The protein below binds the small molecule below.
Small molecule (SMILES): O=S(=O)(NCCNCc1ccccc1B(O)O)c1cccc2cnccc12

Sequence of chain 1.A:
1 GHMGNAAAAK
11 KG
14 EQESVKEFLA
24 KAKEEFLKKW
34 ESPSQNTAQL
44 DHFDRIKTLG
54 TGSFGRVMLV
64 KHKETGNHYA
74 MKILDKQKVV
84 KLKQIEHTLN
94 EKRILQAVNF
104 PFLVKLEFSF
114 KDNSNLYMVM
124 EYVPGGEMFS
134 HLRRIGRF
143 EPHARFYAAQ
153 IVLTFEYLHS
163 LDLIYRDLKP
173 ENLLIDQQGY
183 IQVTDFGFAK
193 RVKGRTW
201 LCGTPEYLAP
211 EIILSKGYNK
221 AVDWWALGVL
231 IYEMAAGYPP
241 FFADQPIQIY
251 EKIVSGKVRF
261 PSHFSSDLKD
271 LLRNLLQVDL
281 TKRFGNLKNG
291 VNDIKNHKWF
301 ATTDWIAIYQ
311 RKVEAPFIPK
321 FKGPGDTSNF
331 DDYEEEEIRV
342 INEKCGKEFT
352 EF

Binding-site contacts:
Ligand atom N2 contacts residue GLU130 of chain 1.A at 2.9 Å (salt-bridge).
Ligand atom C16 contacts residue GLU173 of chain 1.A at 3.8 Å.
Ligand atom O contacts residue GLY53 of chain 1.A at 3.6 Å.
Ligand atom C15 contacts residue ARG15 of chain 1.B at 3.8 Å.
Ligand atom N contacts residue VAL126 of chain 1.A at 2.9 Å (h-bond).
Ligand atom N contacts residue GLU124 of chain 1.A at 3.7 Å.
Ligand atom C9 contacts residue THR186 of chain 1.A at 3.8 Å.
Ligand atom C17 contacts residue ASN174 of chain 1.A at 3.4 Å.
Ligand atom C10 contacts residue GLU130 of chain 1.A at 3.5 Å.
Ligand atom C8 contacts residue GLU124 of chain 1.A at 3.2 Å.
Ligand atom C8 contacts residue ALA73 of chain 1.A at 3.3 Å (hydrophobic).
Ligand atom C9 contacts residue ASP187 of chain 1.A at 3.6 Å.
Ligand atom N contacts residue ALA73 of chain 1.A at 3.6 Å.
Ligand atom C11 contacts residue ASN174 of chain 1.A at 3.5 Å.
Ligand atom C7 contacts residue TYR125 of chain 1.A at 3.9 Å (hydrophobic).
Ligand atom C11 contacts residue GLU173 of chain 1.A at 3.5 Å.
Ligand atom O contacts residue LEU52 of chain 1.A at 3.8 Å.
Ligand atom N2 contacts residue GLU173 of chain 1.A at 2.9 Å (salt-bridge).
Ligand atom C8 contacts residue VAL126 of chain 1.A at 3.7 Å (hydrophobic).
Ligand atom O3 contacts residue GLU130 of chain 1.A at 3.8 Å.
Ligand atom N contacts residue LEU176 of chain 1.A at 3.7 Å.
Ligand atom C2 contacts residue MET123 of chain 1.A at 3.6 Å (hydrophobic).
Ligand atom C8 contacts residue LEU176 of chain 1.A at 3.6 Å (hydrophobic).
Ligand atom C3 contacts residue MET123 of chain 1.A at 3.9 Å (hydrophobic).
Ligand atom C3 contacts residue THR186 of chain 1.A at 3.7 Å.
Ligand atom C17 contacts residue GLU173 of chain 1.A at 3.7 Å.
Ligand atom C7 contacts residue LEU176 of chain 1.A at 3.6 Å (hydrophobic).
Ligand atom C6 contacts residue LEU176 of chain 1.A at 3.5 Å (hydrophobic).
Ligand atom C10 contacts residue GLU173 of chain 1.A at 3.0 Å.
Ligand atom N contacts residue TYR125 of chain 1.A at 3.7 Å.
Ligand atom C2 contacts residue THR186 of chain 1.A at 3.7 Å.
Ligand atom C4 contacts residue LEU176 of chain 1.A at 3.5 Å (hydrophobic).
Ligand atom C4 contacts residue ALA73 of chain 1.A at 3.6 Å (hydrophobic).
Ligand atom C16 contacts residue LYS171 of chain 1.A at 3.7 Å.
Ligand atom C5 contacts residue LEU176 of chain 1.A at 3.5 Å (hydrophobic).
Ligand atom C7 contacts residue VAL126 of chain 1.A at 3.6 Å (hydrophobic).
Ligand atom C6 contacts residue PHE330 of chain 1.A at 3.8 Å (hydrophobic).
Ligand atom C7 contacts residue PHE330 of chain 1.A at 3.6 Å (hydrophobic).
Ligand atom O contacts residue VAL60 of chain 1.A at 3.2 Å.
Ligand atom C16 contacts residue ARG15 of chain 1.B at 3.5 Å.

Sequence of chain 1.B:
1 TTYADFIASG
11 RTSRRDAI